Binding-site contacts:
Ligand atom O5 contacts residue TRP540 of chain 2.A at 3.9 Å.
Ligand atom O2 contacts residue GLY525 of chain 2.A at 3.6 Å.
Ligand atom C2 contacts residue GLU285 of chain 2.A at 3.4 Å.
Ligand atom O5 contacts residue GOL1 of chain 2.Q at 0.1 Å (h-bond).
Ligand atom C3 contacts residue ASP364 of chain 2.A at 3.8 Å.
Ligand atom C2 contacts residue GOL1 of chain 2.Q at 1.7 Å.
Ligand atom C5 contacts residue TRP540 of chain 2.A at 3.6 Å (hydrophobic).
Ligand atom O3 contacts residue ARG159 of chain 2.A at 2.8 Å (salt-bridge).
Ligand atom O2 contacts residue GOL1 of chain 2.Q at 2.7 Å.
Ligand atom C5 contacts residue HIS527 of chain 2.A at 3.9 Å.
Ligand atom O3 contacts residue ASP364 of chain 2.A at 2.8 Å (salt-bridge).
Ligand atom C5 contacts residue TYR535 of chain 2.A at 3.6 Å (hydrophobic).
Ligand atom C5 contacts residue GOL1 of chain 2.Q at 0.1 Å.
Ligand atom O3 contacts residue TYR322 of chain 2.A at 3.4 Å (h-bond).
Ligand atom C3 contacts residue GLU285 of chain 2.A at 3.3 Å.
Ligand atom C4 contacts residue ARG159 of chain 2.A at 3.8 Å.
Ligand atom C2 contacts residue GCW1 of chain 2.C at 3.5 Å.
Ligand atom O4 contacts residue TRP520 of chain 2.A at 3.7 Å.
Ligand atom O3 contacts residue TYR535 of chain 2.A at 3.9 Å.
Ligand atom O4 contacts residue GOL1 of chain 2.Q at 0.2 Å (h-bond).
Ligand atom O3 contacts residue GLY525 of chain 2.A at 2.6 Å (h-bond).
Ligand atom C3 contacts residue GOL1 of chain 2.Q at 0.5 Å.
Ligand atom C3 contacts residue GLY525 of chain 2.A at 3.9 Å.
Ligand atom C4 contacts residue GOL1 of chain 2.Q at 0.2 Å.
Ligand atom C1 contacts residue GOL1 of chain 2.Q at 1.6 Å.
Ligand atom O4 contacts residue ARG335 of chain 2.A at 2.8 Å (salt-bridge).
Ligand atom O2 contacts residue GLU285 of chain 2.A at 2.5 Å (salt-bridge).
Ligand atom O2 contacts residue GCW1 of chain 2.C at 3.5 Å (h-bond).
Ligand atom O3 contacts residue PHE320 of chain 2.A at 3.7 Å.
Ligand atom C3 contacts residue TYR322 of chain 2.A at 3.4 Å (hydrophobic).
Ligand atom O5 contacts residue TYR535 of chain 2.A at 3.3 Å (h-bond).
Ligand atom O4 contacts residue ARG159 of chain 2.A at 3.2 Å (salt-bridge).
Ligand atom O5 contacts residue HIS527 of chain 2.A at 3.1 Å (h-bond).
Ligand atom C3 contacts residue ARG159 of chain 2.A at 3.1 Å.
Ligand atom O4 contacts residue TRP540 of chain 2.A at 3.5 Å.
Ligand atom O3 contacts residue GOL1 of chain 2.Q at 0.6 Å (h-bond).
Ligand atom O3 contacts residue ARG335 of chain 2.A at 3.1 Å (salt-bridge).
Ligand atom O3 contacts residue GLU285 of chain 2.A at 3.1 Å (salt-bridge).
Ligand atom O4 contacts residue GCW1 of chain 2.C at 3.9 Å.
Ligand atom O3 contacts residue HIS527 of chain 2.A at 3.4 Å (h-bond).

This protein binds this small molecule.
Small molecule (SMILES): O=C1OC[C@@H](O[C@@H]2OC[C@@H](O)[C@H](O)[C@H]2O)[C@H](O)[C@H]1O

Sequence of chain 2.A:
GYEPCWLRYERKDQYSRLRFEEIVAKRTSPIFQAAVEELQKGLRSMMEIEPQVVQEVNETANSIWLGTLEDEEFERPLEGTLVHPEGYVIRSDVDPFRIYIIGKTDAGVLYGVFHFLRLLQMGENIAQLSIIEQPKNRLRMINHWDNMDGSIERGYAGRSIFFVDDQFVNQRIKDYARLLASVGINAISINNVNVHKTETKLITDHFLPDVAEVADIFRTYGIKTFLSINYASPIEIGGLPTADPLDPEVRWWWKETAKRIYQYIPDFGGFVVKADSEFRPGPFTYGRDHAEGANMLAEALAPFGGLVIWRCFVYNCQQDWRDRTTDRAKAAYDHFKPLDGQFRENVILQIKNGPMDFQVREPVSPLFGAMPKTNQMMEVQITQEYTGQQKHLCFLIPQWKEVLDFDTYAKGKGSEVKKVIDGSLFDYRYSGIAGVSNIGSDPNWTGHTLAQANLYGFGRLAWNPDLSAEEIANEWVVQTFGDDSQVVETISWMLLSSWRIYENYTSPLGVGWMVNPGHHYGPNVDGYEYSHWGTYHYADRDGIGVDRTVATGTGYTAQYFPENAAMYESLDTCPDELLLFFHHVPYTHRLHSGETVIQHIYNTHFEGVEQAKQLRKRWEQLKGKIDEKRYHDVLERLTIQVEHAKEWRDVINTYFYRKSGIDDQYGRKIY